Binding-site contacts:
Ligand atom C7 contacts residue THR124 of chain 1.B at 3.5 Å.
Ligand atom C1 contacts residue ASN122 of chain 1.B at 1.4 Å.
Ligand atom N2 contacts residue ASN122 of chain 1.B at 2.9 Å (h-bond).
Ligand atom O5 contacts residue ASN125 of chain 1.B at 4.3 Å.
Ligand atom C6 contacts residue VAL171 of chain 1.B at 3.7 Å (hydrophobic).
Ligand atom O5 contacts residue ASN122 of chain 1.B at 2.4 Å (h-bond).
Ligand atom C7 contacts residue VAL171 of chain 1.B at 4.1 Å (hydrophobic).
Ligand atom O7 contacts residue GLU154 of chain 1.B at 3.6 Å (salt-bridge).
Ligand atom C5 contacts residue ASN122 of chain 1.B at 3.7 Å.
Ligand atom C5 contacts residue VAL171 of chain 1.B at 4.3 Å (hydrophobic).
Ligand atom C1 contacts residue THR124 of chain 1.B at 2.9 Å.
Ligand atom C2 contacts residue THR124 of chain 1.B at 2.9 Å.
Ligand atom C3 contacts residue ASN122 of chain 1.B at 3.8 Å.
Ligand atom C3 contacts residue THR124 of chain 1.B at 3.3 Å.
Ligand atom O6 contacts residue VAL127 of chain 1.B at 3.3 Å.
Ligand atom O5 contacts residue VAL127 of chain 1.B at 3.7 Å.
Ligand atom C7 contacts residue ASN122 of chain 1.B at 3.4 Å.
Ligand atom C4 contacts residue ASN125 of chain 1.B at 4.4 Å.
Ligand atom O4 contacts residue ASN125 of chain 1.B at 4.4 Å.
Ligand atom C3 contacts residue ASN125 of chain 1.B at 4.1 Å.
Ligand atom C5 contacts residue THR124 of chain 1.B at 4.4 Å.
Ligand atom O5 contacts residue THR124 of chain 1.B at 4.1 Å.
Ligand atom C4 contacts residue ASN122 of chain 1.B at 4.2 Å.
Ligand atom C5 contacts residue ASN125 of chain 1.B at 4.0 Å.
Ligand atom O7 contacts residue VAL171 of chain 1.B at 3.4 Å.
Ligand atom C8 contacts residue ASN125 of chain 1.B at 4.2 Å.
Ligand atom C8 contacts residue GLU154 of chain 1.B at 3.5 Å.
Ligand atom C4 contacts residue THR124 of chain 1.B at 4.4 Å.
Ligand atom C1 contacts residue ASN125 of chain 1.B at 4.2 Å.
Ligand atom C8 contacts residue THR124 of chain 1.B at 3.7 Å.
Ligand atom O3 contacts residue THR124 of chain 1.B at 4.2 Å.
Ligand atom C5 contacts residue VAL127 of chain 1.B at 4.1 Å (hydrophobic).
Ligand atom N2 contacts residue THR124 of chain 1.B at 2.4 Å (h-bond).
Ligand atom O7 contacts residue ASN122 of chain 1.B at 3.6 Å.
Ligand atom C2 contacts residue ASN122 of chain 1.B at 2.5 Å.
Ligand atom C6 contacts residue VAL127 of chain 1.B at 3.4 Å (hydrophobic).
Ligand atom C7 contacts residue GLU154 of chain 1.B at 4.0 Å.

Sequence of chain 1.B:
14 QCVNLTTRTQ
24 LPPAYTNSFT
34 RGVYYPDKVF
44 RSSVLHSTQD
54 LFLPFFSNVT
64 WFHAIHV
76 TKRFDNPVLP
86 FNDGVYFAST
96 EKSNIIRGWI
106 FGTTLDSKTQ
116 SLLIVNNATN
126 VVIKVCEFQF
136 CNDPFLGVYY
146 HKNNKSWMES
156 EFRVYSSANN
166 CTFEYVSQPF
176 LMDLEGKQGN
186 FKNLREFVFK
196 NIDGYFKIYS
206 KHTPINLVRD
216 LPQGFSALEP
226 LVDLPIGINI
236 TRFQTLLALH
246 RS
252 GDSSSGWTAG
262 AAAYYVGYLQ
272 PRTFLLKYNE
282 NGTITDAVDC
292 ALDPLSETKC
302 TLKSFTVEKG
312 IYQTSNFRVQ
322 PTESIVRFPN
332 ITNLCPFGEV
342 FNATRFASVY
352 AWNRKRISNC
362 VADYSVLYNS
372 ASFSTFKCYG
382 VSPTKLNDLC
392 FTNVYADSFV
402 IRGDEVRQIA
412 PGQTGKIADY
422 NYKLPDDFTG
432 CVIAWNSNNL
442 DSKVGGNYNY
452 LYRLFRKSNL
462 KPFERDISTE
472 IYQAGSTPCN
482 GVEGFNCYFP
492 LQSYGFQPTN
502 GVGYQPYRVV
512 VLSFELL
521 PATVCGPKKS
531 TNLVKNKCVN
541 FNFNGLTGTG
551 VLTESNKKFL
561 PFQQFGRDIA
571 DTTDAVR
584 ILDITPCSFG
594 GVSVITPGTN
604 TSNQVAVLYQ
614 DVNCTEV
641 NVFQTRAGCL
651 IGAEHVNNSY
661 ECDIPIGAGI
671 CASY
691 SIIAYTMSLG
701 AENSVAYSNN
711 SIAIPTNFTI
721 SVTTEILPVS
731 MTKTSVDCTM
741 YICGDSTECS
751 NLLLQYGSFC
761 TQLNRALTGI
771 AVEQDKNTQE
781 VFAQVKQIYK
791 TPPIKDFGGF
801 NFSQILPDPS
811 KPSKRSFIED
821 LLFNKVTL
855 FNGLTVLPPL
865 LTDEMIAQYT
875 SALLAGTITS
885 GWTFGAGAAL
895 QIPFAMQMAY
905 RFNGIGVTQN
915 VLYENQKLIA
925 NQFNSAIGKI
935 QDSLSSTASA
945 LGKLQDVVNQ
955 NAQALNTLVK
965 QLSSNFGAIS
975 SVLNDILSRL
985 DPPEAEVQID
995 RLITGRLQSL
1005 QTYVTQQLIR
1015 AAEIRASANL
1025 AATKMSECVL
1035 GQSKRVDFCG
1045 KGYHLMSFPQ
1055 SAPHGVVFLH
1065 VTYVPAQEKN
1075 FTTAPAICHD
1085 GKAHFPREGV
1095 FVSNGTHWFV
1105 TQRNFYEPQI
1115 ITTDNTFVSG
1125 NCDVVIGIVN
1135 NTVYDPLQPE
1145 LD

A protein and the small-molecule ligand that binds it are described below.
Small molecule (SMILES): CC(=O)N[C@H]1[C@H](O[C@H]2[C@H](O)[C@@H](NC(C)=O)CO[C@@H]2CO)O[C@H](CO)[C@@H](O)[C@@H]1O